The small molecule below binds the protein below.
Small molecule (SMILES): CC(=O)N[C@H]1[C@H](O[C@H]2[C@H](O)[C@@H](NC(C)=O)CO[C@@H]2CO)O[C@H](CO)[C@@H](O)[C@@H]1O

Binding-site contacts:
Ligand atom C6 contacts residue THR33 of chain 1.B at 4.2 Å.
Ligand atom C7 contacts residue ASN31 of chain 1.B at 3.7 Å.
Ligand atom C4 contacts residue ASN31 of chain 1.B at 4.2 Å.
Ligand atom N2 contacts residue ASN31 of chain 1.B at 3.0 Å (h-bond).
Ligand atom C3 contacts residue ASN31 of chain 1.B at 3.8 Å.
Ligand atom O5 contacts residue ASN31 of chain 1.B at 2.3 Å (h-bond).
Ligand atom O6 contacts residue THR311 of chain 1.B at 3.9 Å.
Ligand atom C5 contacts residue ASN31 of chain 1.B at 3.6 Å.
Ligand atom C6 contacts residue THR311 of chain 1.B at 4.2 Å.
Ligand atom C1 contacts residue ASN31 of chain 1.B at 1.4 Å.
Ligand atom O7 contacts residue ASN31 of chain 1.B at 4.0 Å.
Ligand atom C2 contacts residue ASN31 of chain 1.B at 2.5 Å.
Ligand atom O5 contacts residue THR311 of chain 1.B at 3.1 Å (h-bond).
Ligand atom C1 contacts residue THR311 of chain 1.B at 3.8 Å.
Ligand atom C5 contacts residue THR311 of chain 1.B at 4.3 Å.
Ligand atom C8 contacts residue THR33 of chain 1.B at 3.4 Å.

Sequence of chain 1.B:
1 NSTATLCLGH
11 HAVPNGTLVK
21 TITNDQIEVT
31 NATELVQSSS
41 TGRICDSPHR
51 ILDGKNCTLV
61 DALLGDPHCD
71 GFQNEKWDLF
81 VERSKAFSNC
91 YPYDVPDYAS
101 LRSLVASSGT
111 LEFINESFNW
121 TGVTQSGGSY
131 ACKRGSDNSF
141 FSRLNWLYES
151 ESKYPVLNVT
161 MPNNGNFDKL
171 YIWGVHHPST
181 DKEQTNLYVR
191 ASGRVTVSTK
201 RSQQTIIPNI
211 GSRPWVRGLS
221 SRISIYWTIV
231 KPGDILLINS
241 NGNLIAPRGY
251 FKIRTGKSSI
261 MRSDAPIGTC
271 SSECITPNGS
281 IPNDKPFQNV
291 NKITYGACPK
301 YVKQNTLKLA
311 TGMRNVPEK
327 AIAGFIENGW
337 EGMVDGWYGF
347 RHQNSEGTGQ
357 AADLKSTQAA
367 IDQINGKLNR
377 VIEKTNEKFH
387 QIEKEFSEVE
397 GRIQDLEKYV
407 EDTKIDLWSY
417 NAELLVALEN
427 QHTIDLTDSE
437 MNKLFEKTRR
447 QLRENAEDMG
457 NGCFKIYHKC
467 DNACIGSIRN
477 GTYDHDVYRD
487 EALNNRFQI